This protein binds this small molecule.
Small molecule (SMILES): N#Cc1ccc(Cl)cc1O[C@H](CCN)c1ccccc1

Binding-site contacts:
Ligand atom C18 contacts residue TRP301 of chain 2.B at 4.0 Å (hydrophobic).
Ligand atom C16 contacts residue PRO279 of chain 2.B at 3.8 Å (hydrophobic).
Ligand atom C15 contacts residue HEM1 of chain 2.L at 3.3 Å.
Ligand atom C2 contacts residue PRO279 of chain 2.B at 3.3 Å (hydrophobic).
Ligand atom C17 contacts residue HEM1 of chain 2.L at 3.6 Å.
Ligand atom N19 contacts residue TYR302 of chain 2.B at 3.4 Å.
Ligand atom C18 contacts residue TYR302 of chain 2.B at 4.0 Å (hydrophobic).
Ligand atom C16 contacts residue HEM1 of chain 2.L at 3.4 Å.
Ligand atom CL2 contacts residue PHE298 of chain 2.B at 3.6 Å.
Ligand atom C1 contacts residue GLN192 of chain 2.B at 3.3 Å.
Ligand atom C8 contacts residue HEM1 of chain 2.L at 3.3 Å.
Ligand atom CL2 contacts residue HEM1 of chain 2.L at 3.6 Å.
Ligand atom N19 contacts residue MET303 of chain 2.B at 3.2 Å (h-bond).
Ligand atom C15 contacts residue GLY300 of chain 2.B at 3.8 Å.
Ligand atom CL2 contacts residue VAL281 of chain 2.B at 3.7 Å.
Ligand atom C9 contacts residue GLU306 of chain 2.B at 4.0 Å.
Ligand atom C1 contacts residue ALA280 of chain 2.B at 3.3 Å (hydrophobic).
Ligand atom C17 contacts residue PRO279 of chain 2.B at 3.8 Å (hydrophobic).
Ligand atom C3 contacts residue PRO279 of chain 2.B at 3.6 Å (hydrophobic).
Ligand atom C7 contacts residue HEM1 of chain 2.L at 3.7 Å.
Ligand atom C14 contacts residue HEM1 of chain 2.L at 4.0 Å.
Ligand atom C6 contacts residue ALA280 of chain 2.B at 3.5 Å (hydrophobic).
Ligand atom C9 contacts residue HEM1 of chain 2.L at 3.0 Å.
Ligand atom C3 contacts residue TYR302 of chain 2.B at 3.6 Å (hydrophobic).
Ligand atom C6 contacts residue GLN192 of chain 2.B at 3.5 Å.
Ligand atom C2 contacts residue ALA280 of chain 2.B at 3.9 Å (hydrophobic).
Ligand atom C2 contacts residue TYR302 of chain 2.B at 3.4 Å (hydrophobic).
Ligand atom N10 contacts residue HEM1 of chain 2.L at 3.8 Å.
Ligand atom C2 contacts residue GLN192 of chain 2.B at 3.6 Å.
Ligand atom C16 contacts residue TRP301 of chain 2.B at 3.3 Å (hydrophobic).
Ligand atom N19 contacts residue GLU306 of chain 2.B at 3.6 Å.
Ligand atom N10 contacts residue GLU306 of chain 2.B at 3.4 Å (salt-bridge).
Ligand atom C18 contacts residue HEM1 of chain 2.L at 3.9 Å.
Ligand atom N19 contacts residue HEM1 of chain 2.L at 3.8 Å.
Ligand atom C8 contacts residue GLU306 of chain 2.B at 3.6 Å.
Ligand atom C1 contacts residue PRO279 of chain 2.B at 3.6 Å (hydrophobic).
Ligand atom C12 contacts residue HEM1 of chain 2.L at 4.0 Å.
Ligand atom O11 contacts residue HEM1 of chain 2.L at 3.6 Å.
Ligand atom C5 contacts residue VAL281 of chain 2.B at 3.6 Å (hydrophobic).
Ligand atom C6 contacts residue VAL281 of chain 2.B at 3.8 Å (hydrophobic).

Sequence of chain 2.B:
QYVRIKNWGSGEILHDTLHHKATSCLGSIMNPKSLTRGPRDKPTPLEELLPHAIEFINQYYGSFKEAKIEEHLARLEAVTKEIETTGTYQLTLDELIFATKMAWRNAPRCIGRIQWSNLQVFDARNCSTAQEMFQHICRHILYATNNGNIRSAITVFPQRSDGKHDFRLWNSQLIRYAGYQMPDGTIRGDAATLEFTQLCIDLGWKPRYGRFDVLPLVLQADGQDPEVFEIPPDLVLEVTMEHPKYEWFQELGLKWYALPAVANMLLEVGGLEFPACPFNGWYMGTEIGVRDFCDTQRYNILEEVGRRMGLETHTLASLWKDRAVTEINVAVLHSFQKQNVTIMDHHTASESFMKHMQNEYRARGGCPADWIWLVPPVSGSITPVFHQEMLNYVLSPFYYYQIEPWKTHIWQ